Binding-site contacts:
Ligand atom C4 contacts residue ASP286 of chain 1.A at 3.5 Å.
Ligand atom O6 contacts residue GLN285 of chain 1.A at 3.8 Å.
Ligand atom C6 contacts residue SER272 of chain 1.B at 3.7 Å.
Ligand atom O4 contacts residue ASP286 of chain 1.A at 3.1 Å (salt-bridge).
Ligand atom O2 contacts residue GLN233 of chain 1.B at 2.7 Å (h-bond).
Ligand atom O6 contacts residue SER272 of chain 1.B at 2.9 Å (h-bond).
Ligand atom O6 contacts residue GLN233 of chain 1.B at 3.8 Å.
Ligand atom C6 contacts residue TYR241 of chain 1.A at 3.1 Å (hydrophobic).
Ligand atom O1 contacts residue GLN233 of chain 1.B at 2.6 Å (h-bond).
Ligand atom C5 contacts residue SER272 of chain 1.B at 4.0 Å.
Ligand atom C4 contacts residue TYR241 of chain 1.A at 3.4 Å (hydrophobic).
Ligand atom C2 contacts residue ASN234 of chain 1.B at 4.0 Å.
Ligand atom C6 contacts residue ASN234 of chain 1.B at 3.4 Å.
Ligand atom O6 contacts residue ASN234 of chain 1.B at 2.8 Å (h-bond).
Ligand atom O5 contacts residue TRP235 of chain 1.B at 3.5 Å (h-bond).
Ligand atom O1 contacts residue ALA230 of chain 1.B at 3.8 Å.
Ligand atom O6 contacts residue TRP235 of chain 1.B at 3.9 Å.
Ligand atom O5 contacts residue ASN234 of chain 1.B at 3.5 Å.
Ligand atom C1 contacts residue ALA230 of chain 1.B at 3.6 Å (hydrophobic).
Ligand atom C6 contacts residue TRP235 of chain 1.B at 3.8 Å (hydrophobic).
Ligand atom O6 contacts residue ASP286 of chain 1.A at 2.9 Å (salt-bridge).
Ligand atom O4 contacts residue ASN269 of chain 1.B at 3.0 Å (h-bond).
Ligand atom O5 contacts residue ASN234 of chain 1.B at 4.0 Å.
Ligand atom O6 contacts residue GLY282 of chain 1.A at 3.7 Å.
Ligand atom O6 contacts residue GLN285 of chain 1.A at 2.9 Å (h-bond).
Ligand atom O5 contacts residue GLN233 of chain 1.B at 3.5 Å.
Ligand atom O4 contacts residue TYR241 of chain 1.A at 2.9 Å (h-bond).
Ligand atom O6 contacts residue GLY237 of chain 1.B at 3.3 Å.
Ligand atom C2 contacts residue GLN233 of chain 1.B at 3.1 Å.
Ligand atom C1 contacts residue GLN233 of chain 1.B at 3.2 Å.
Ligand atom C4 contacts residue ASN269 of chain 1.B at 3.9 Å.
Ligand atom C1 contacts residue ASN234 of chain 1.B at 3.8 Å.
Ligand atom O1 contacts residue ASN269 of chain 1.B at 4.0 Å.
Ligand atom C5 contacts residue ASP286 of chain 1.A at 3.7 Å.
Ligand atom C6 contacts residue ASP286 of chain 1.A at 3.3 Å.
Ligand atom C5 contacts residue ASN269 of chain 1.B at 3.7 Å.
Ligand atom C5 contacts residue TYR241 of chain 1.A at 3.8 Å (hydrophobic).
Ligand atom C6 contacts residue GLN285 of chain 1.A at 3.2 Å.
Ligand atom O2 contacts residue ARG231 of chain 1.B at 3.6 Å.
Ligand atom C1 contacts residue GLN233 of chain 1.B at 3.6 Å.

The protein below binds the small molecule below.
Small molecule (SMILES): OC[C@H]1O[C@@](CO)(O[C@H]2O[C@H](CO)[C@@H](O)[C@H](O)[C@H]2O)[C@@H](O)[C@@H]1O

Sequence of chain 1.B:
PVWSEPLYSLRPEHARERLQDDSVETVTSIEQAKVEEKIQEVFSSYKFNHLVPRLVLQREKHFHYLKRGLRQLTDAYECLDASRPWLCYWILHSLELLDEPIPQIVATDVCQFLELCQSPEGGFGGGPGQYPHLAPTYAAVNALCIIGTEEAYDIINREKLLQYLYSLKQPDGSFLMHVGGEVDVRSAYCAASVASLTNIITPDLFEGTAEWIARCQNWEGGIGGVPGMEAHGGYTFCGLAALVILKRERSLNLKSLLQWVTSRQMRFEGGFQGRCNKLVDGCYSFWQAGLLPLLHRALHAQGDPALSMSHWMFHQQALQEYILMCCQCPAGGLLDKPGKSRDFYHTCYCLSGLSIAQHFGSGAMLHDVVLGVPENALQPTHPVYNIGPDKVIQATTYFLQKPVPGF

Sequence of chain 1.A:
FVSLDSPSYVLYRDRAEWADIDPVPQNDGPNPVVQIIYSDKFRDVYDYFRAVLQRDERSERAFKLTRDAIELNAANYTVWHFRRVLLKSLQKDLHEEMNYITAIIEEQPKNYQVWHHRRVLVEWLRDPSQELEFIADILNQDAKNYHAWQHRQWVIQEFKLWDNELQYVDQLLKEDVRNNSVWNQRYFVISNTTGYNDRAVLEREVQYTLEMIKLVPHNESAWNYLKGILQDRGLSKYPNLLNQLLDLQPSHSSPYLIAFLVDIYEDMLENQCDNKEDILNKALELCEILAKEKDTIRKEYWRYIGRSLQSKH